Binding-site contacts:
Ligand atom O5 contacts residue ASN140 of chain 1.A at 2.4 Å (h-bond).
Ligand atom O6 contacts residue PHE185 of chain 1.A at 4.4 Å.
Ligand atom C5 contacts residue ASN140 of chain 1.A at 3.7 Å.
Ligand atom C6 contacts residue TYR205 of chain 1.A at 4.1 Å (hydrophobic).
Ligand atom C8 contacts residue ILE207 of chain 1.A at 3.7 Å (hydrophobic).
Ligand atom C1 contacts residue ASN140 of chain 1.A at 1.4 Å.
Ligand atom C3 contacts residue ASN140 of chain 1.A at 3.8 Å.
Ligand atom O5 contacts residue TYR205 of chain 1.A at 4.0 Å.
Ligand atom C5 contacts residue TYR205 of chain 1.A at 3.6 Å (hydrophobic).
Ligand atom C1 contacts residue TYR205 of chain 1.A at 3.9 Å (hydrophobic).
Ligand atom N2 contacts residue ASN140 of chain 1.A at 2.9 Å (h-bond).
Ligand atom C7 contacts residue GLN187 of chain 1.A at 4.3 Å.
Ligand atom C8 contacts residue TYR205 of chain 1.A at 4.1 Å (hydrophobic).
Ligand atom C7 contacts residue TYR205 of chain 1.A at 4.1 Å (hydrophobic).
Ligand atom O7 contacts residue GLN187 of chain 1.A at 3.3 Å (h-bond).
Ligand atom N2 contacts residue ILE207 of chain 1.A at 4.3 Å.
Ligand atom O7 contacts residue ASN140 of chain 1.A at 4.4 Å.
Ligand atom O6 contacts residue ASN140 of chain 1.A at 4.5 Å.
Ligand atom C7 contacts residue ASN140 of chain 1.A at 3.9 Å.
Ligand atom O7 contacts residue TYR205 of chain 1.A at 3.9 Å.
Ligand atom C8 contacts residue GLU183 of chain 1.A at 4.1 Å.
Ligand atom C2 contacts residue ASN140 of chain 1.A at 2.5 Å.
Ligand atom C4 contacts residue ASN140 of chain 1.A at 4.2 Å.
Ligand atom C2 contacts residue GLN187 of chain 1.A at 4.4 Å.
Ligand atom O4 contacts residue TYR205 of chain 1.A at 4.4 Å.

Sequence of chain 1.A:
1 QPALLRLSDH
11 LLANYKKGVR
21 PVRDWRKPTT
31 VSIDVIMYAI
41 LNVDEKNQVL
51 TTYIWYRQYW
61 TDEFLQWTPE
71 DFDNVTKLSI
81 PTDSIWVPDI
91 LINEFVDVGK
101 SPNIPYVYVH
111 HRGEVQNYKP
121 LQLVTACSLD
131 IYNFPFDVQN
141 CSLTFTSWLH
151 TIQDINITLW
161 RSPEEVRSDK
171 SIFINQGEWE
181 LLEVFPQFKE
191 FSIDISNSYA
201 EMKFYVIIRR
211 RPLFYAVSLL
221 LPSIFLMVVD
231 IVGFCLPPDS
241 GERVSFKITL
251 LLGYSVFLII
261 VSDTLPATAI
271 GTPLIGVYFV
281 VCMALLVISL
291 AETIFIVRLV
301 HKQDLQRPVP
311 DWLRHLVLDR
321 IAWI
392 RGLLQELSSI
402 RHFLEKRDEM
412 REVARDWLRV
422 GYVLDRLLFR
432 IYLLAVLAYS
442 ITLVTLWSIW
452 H

A small-molecule ligand and the protein it binds are described below.
Small molecule (SMILES): CC(=O)N[C@H]1[C@H](O[C@H]2[C@H](O)[C@@H](NC(C)=O)CO[C@@H]2CO)O[C@H](CO)[C@@H](O)[C@@H]1O